Binding-site contacts:
Ligand atom C1 contacts residue GLU79 of chain 1.B at 3.8 Å.
Ligand atom C3 contacts residue GLN83 of chain 1.B at 3.9 Å.
Ligand atom C2 contacts residue GLN83 of chain 1.B at 3.6 Å.
Ligand atom C16 contacts residue LEU65 of chain 1.B at 3.9 Å (hydrophobic).
Ligand atom C19 contacts residue LEU117 of chain 1.B at 3.6 Å (hydrophobic).
Ligand atom C1 contacts residue HIS27 of chain 1.B at 3.9 Å.
Ligand atom C7 contacts residue ASP35 of chain 1.B at 3.8 Å.
Ligand atom O1 contacts residue GLN83 of chain 1.B at 3.2 Å (h-bond).
Ligand atom C17 contacts residue ILE30 of chain 1.B at 3.8 Å (hydrophobic).
Ligand atom C8 contacts residue ASP35 of chain 1.B at 3.7 Å.
Ligand atom C18 contacts residue VAL152 of chain 1.B at 3.5 Å (hydrophobic).
Ligand atom C6 contacts residue GLU79 of chain 1.B at 3.9 Å.
Ligand atom C6 contacts residue PHE72 of chain 1.B at 3.8 Å (hydrophobic).
Ligand atom C22 contacts residue VAL152 of chain 1.B at 3.6 Å (hydrophobic).
Ligand atom C3 contacts residue GLU79 of chain 1.B at 3.5 Å.
Ligand atom C16 contacts residue ASP35 of chain 1.B at 3.4 Å.
Ligand atom C12 contacts residue ILE30 of chain 1.B at 3.9 Å (hydrophobic).
Ligand atom C14 contacts residue ASP35 of chain 1.B at 3.2 Å.
Ligand atom C15 contacts residue TYR153 of chain 1.B at 3.6 Å (hydrophobic).
Ligand atom C2 contacts residue THR116 of chain 1.B at 3.9 Å.
Ligand atom C13 contacts residue ASP35 of chain 1.B at 3.9 Å.
Ligand atom O1 contacts residue PHE75 of chain 1.B at 3.9 Å.
Ligand atom C18 contacts residue TYR153 of chain 1.B at 3.8 Å (hydrophobic).
Ligand atom C12 contacts residue TYR156 of chain 1.B at 3.7 Å (hydrophobic).
Ligand atom C20 contacts residue VAL152 of chain 1.B at 3.6 Å (hydrophobic).
Ligand atom C15 contacts residue LEU65 of chain 1.B at 3.6 Å (hydrophobic).
Ligand atom C12 contacts residue HIS27 of chain 1.B at 3.8 Å.
Ligand atom C12 contacts residue ASP35 of chain 1.B at 3.5 Å.
Ligand atom C11 contacts residue HIS27 of chain 1.B at 3.8 Å.
Ligand atom C11 contacts residue TYR156 of chain 1.B at 3.6 Å (hydrophobic).
Ligand atom C9 contacts residue ASP35 of chain 1.B at 3.4 Å.
Ligand atom C8 contacts residue TYR153 of chain 1.B at 3.5 Å (hydrophobic).
Ligand atom C23 contacts residue VAL152 of chain 1.B at 3.9 Å (hydrophobic).
Ligand atom C7 contacts residue TYR153 of chain 1.B at 3.7 Å (hydrophobic).
Ligand atom C21 contacts residue TYR156 of chain 1.B at 3.4 Å (hydrophobic).
Ligand atom C15 contacts residue ASP35 of chain 1.B at 3.5 Å.
Ligand atom C21 contacts residue ILE30 of chain 1.B at 3.6 Å (hydrophobic).
Ligand atom O1 contacts residue THR116 of chain 1.B at 3.1 Å (h-bond).
Ligand atom C5 contacts residue GLU79 of chain 1.B at 3.7 Å.
Ligand atom C17 contacts residue ASP35 of chain 1.B at 3.6 Å.

Sequence of chain 1.B:
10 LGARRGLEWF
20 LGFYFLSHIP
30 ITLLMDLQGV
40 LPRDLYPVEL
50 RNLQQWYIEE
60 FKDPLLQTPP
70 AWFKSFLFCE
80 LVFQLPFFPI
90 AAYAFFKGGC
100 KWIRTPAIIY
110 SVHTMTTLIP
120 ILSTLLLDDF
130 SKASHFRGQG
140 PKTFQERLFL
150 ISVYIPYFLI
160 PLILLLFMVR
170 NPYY

This small molecule binds to this protein.
Small molecule (SMILES): CC(C)CCC[C@@H](C)[C@H]1CC[C@H]2[C@@H]3CC=C4C[C@@H](O)CC[C@]4(C)[C@H]3CC[C@]12C